Binding-site contacts:
Ligand atom C11 contacts residue ASN183 of chain 1.A at 3.7 Å.
Ligand atom C2 contacts residue LEU91 of chain 1.A at 3.8 Å (hydrophobic).
Ligand atom C18 contacts residue THR125 of chain 1.A at 3.5 Å.
Ligand atom C1 contacts residue PHE114 of chain 1.A at 3.8 Å (hydrophobic).
Ligand atom O contacts residue ASN180 of chain 1.A at 3.5 Å (h-bond).
Ligand atom C9 contacts residue ASN180 of chain 1.A at 3.7 Å.
Ligand atom C8 contacts residue ASN180 of chain 1.A at 2.9 Å.
Ligand atom C7 contacts residue ASN183 of chain 1.A at 3.2 Å.
Ligand atom C5 contacts residue PHE114 of chain 1.A at 3.8 Å (hydrophobic).
Ligand atom C10 contacts residue MET146 of chain 1.A at 3.6 Å (hydrophobic).
Ligand atom C3 contacts residue THR153 of chain 1.A at 3.5 Å.
Ligand atom C6 contacts residue PHE114 of chain 1.A at 3.3 Å (hydrophobic).
Ligand atom C12 contacts residue GLU184 of chain 1.A at 3.8 Å.
Ligand atom C5 contacts residue TRP211 of chain 1.A at 3.5 Å (hydrophobic).
Ligand atom N contacts residue ASN180 of chain 1.A at 3.2 Å (h-bond).
Ligand atom C11 contacts residue PHE114 of chain 1.A at 3.3 Å (hydrophobic).
Ligand atom C19 contacts residue GLN129 of chain 1.A at 3.1 Å.
Ligand atom C4 contacts residue TRP107 of chain 1.A at 3.7 Å (hydrophobic).
Ligand atom C7 contacts residue ASN180 of chain 1.A at 3.0 Å.
Ligand atom N2 contacts residue THR125 of chain 1.A at 3.5 Å.
Ligand atom C7 contacts residue PHE114 of chain 1.A at 3.8 Å (hydrophobic).
Ligand atom O contacts residue TRP211 of chain 1.A at 3.4 Å.
Ligand atom N2 contacts residue PHE188 of chain 1.A at 3.8 Å.
Ligand atom C16 contacts residue TRP142 of chain 1.A at 3.7 Å (hydrophobic).
Ligand atom C contacts residue GLY110 of chain 1.A at 3.9 Å.
Ligand atom C8 contacts residue PHE114 of chain 1.A at 3.5 Å (hydrophobic).
Ligand atom C15 contacts residue PHE118 of chain 1.A at 3.9 Å (hydrophobic).
Ligand atom C13 contacts residue LEU187 of chain 1.A at 3.4 Å (hydrophobic).
Ligand atom C3 contacts residue TYR152 of chain 1.A at 3.6 Å (hydrophobic).
Ligand atom C9 contacts residue MET146 of chain 1.A at 3.7 Å (hydrophobic).
Ligand atom C6 contacts residue ASN180 of chain 1.A at 3.0 Å.
Ligand atom C19 contacts residue PHE188 of chain 1.A at 3.5 Å (hydrophobic).
Ligand atom O contacts residue ASN183 of chain 1.A at 2.1 Å (h-bond).
Ligand atom C10 contacts residue ASN180 of chain 1.A at 3.4 Å.
Ligand atom C14 contacts residue LEU187 of chain 1.A at 3.5 Å (hydrophobic).
Ligand atom C2 contacts residue THR153 of chain 1.A at 3.5 Å.
Ligand atom C19 contacts residue GLU184 of chain 1.A at 3.4 Å.
Ligand atom C18 contacts residue PHE118 of chain 1.A at 3.6 Å (hydrophobic).
Ligand atom N2 contacts residue GLU184 of chain 1.A at 3.7 Å.
Ligand atom N contacts residue PHE114 of chain 1.A at 3.7 Å.

Sequence of chain 1.A:
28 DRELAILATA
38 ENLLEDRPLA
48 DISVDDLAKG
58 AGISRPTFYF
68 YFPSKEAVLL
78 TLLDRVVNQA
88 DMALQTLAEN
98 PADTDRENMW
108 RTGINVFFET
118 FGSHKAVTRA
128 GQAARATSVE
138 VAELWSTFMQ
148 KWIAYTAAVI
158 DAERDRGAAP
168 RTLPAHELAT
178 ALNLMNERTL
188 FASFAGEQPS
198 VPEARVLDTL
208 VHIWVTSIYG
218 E

The protein below binds the small molecule below.
Small molecule (SMILES): CNCc1ccc(N2CCCN(C(=O)CCC3CCCC3)C2)cc1